Sequence of chain 1.A:
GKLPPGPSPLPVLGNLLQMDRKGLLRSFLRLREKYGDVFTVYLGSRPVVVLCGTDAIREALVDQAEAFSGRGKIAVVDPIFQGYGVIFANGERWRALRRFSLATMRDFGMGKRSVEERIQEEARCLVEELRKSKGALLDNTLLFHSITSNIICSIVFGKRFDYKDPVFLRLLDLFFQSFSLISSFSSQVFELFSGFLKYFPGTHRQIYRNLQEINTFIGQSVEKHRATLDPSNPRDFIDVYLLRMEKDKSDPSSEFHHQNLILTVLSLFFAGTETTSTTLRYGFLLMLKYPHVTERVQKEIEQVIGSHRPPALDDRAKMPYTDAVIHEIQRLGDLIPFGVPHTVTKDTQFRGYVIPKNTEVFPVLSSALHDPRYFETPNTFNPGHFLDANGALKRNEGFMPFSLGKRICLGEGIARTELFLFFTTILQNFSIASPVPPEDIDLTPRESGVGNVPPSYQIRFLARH

This small molecule binds to this protein.
Small molecule (SMILES): c1ccc(-c2ccc([C@H](c3ccccc3)n3ccnc3)cc2)cc1

Binding-site contacts:
Ligand atom CDF contacts residue CM51 of chain 1.I at 3.3 Å.
Ligand atom CBC contacts residue GLY457 of chain 1.A at 3.8 Å.
Ligand atom CAE contacts residue VAL85 of chain 1.A at 3.8 Å (hydrophobic).
Ligand atom CCB contacts residue GLN26 of chain 1.A at 3.8 Å.
Ligand atom CDB contacts residue CM51 of chain 1.I at 3.6 Å.
Ligand atom CDD contacts residue VAL49 of chain 1.A at 3.6 Å (hydrophobic).
Ligand atom CDC contacts residue CM51 of chain 1.I at 3.5 Å.
Ligand atom CDD contacts residue LEU51 of chain 1.A at 3.7 Å (hydrophobic).
Ligand atom CBF contacts residue VAL458 of chain 1.A at 3.5 Å (hydrophobic).
Ligand atom CDB contacts residue GLN26 of chain 1.A at 3.2 Å.
Ligand atom CBD contacts residue GLY457 of chain 1.A at 3.8 Å.
Ligand atom CBB contacts residue LEU32 of chain 1.A at 3.8 Å (hydrophobic).
Ligand atom CBF contacts residue LEU32 of chain 1.A at 3.9 Å (hydrophobic).
Ligand atom CCB contacts residue LEU32 of chain 1.A at 3.4 Å (hydrophobic).
Ligand atom CDD contacts residue TYR50 of chain 1.A at 3.6 Å (hydrophobic).
Ligand atom CDE contacts residue CM51 of chain 1.I at 3.5 Å.
Ligand atom CAC contacts residue VAL458 of chain 1.A at 3.5 Å (hydrophobic).
Ligand atom CAF contacts residue VAL85 of chain 1.A at 3.5 Å (hydrophobic).
Ligand atom CCC contacts residue LEU32 of chain 1.A at 3.9 Å (hydrophobic).
Ligand atom CAF contacts residue MET27 of chain 1.A at 3.2 Å (hydrophobic).
Ligand atom CBD contacts residue PHE346 of chain 1.A at 3.5 Å (hydrophobic).
Ligand atom CBE contacts residue PHE346 of chain 1.A at 3.5 Å (hydrophobic).
Ligand atom CAC contacts residue GLU199 of chain 2.A at 3.7 Å.
Ligand atom CDA contacts residue CM51 of chain 1.I at 3.7 Å.
Ligand atom CDE contacts residue LEU51 of chain 1.A at 3.9 Å (hydrophobic).
Ligand atom CCF contacts residue PHE204 of chain 2.A at 3.7 Å (hydrophobic).
Ligand atom CAE contacts residue GLU199 of chain 2.A at 3.9 Å.
Ligand atom NAB contacts residue MET27 of chain 1.A at 3.6 Å.
Ligand atom CBD contacts residue VAL458 of chain 1.A at 3.6 Å (hydrophobic).
Ligand atom CCC contacts residue GLN26 of chain 1.A at 3.8 Å.
Ligand atom CCE contacts residue PHE204 of chain 2.A at 3.4 Å (hydrophobic).
Ligand atom NAD contacts residue GLU199 of chain 2.A at 2.9 Å (salt-bridge).
Ligand atom CDC contacts residue TYR50 of chain 1.A at 3.3 Å (hydrophobic).
Ligand atom CBD contacts residue ARG29 of chain 1.A at 3.2 Å.
Ligand atom NAD contacts residue PHE204 of chain 2.A at 3.8 Å.
Ligand atom CAE contacts residue MET27 of chain 1.A at 3.8 Å (hydrophobic).
Ligand atom CBE contacts residue VAL458 of chain 1.A at 3.4 Å (hydrophobic).
Ligand atom CAC contacts residue PHE204 of chain 2.A at 3.7 Å (hydrophobic).
Ligand atom CBC contacts residue ARG29 of chain 1.A at 3.3 Å.
Ligand atom CBA contacts residue LEU32 of chain 1.A at 3.7 Å (hydrophobic).

Sequence of chain 2.A:
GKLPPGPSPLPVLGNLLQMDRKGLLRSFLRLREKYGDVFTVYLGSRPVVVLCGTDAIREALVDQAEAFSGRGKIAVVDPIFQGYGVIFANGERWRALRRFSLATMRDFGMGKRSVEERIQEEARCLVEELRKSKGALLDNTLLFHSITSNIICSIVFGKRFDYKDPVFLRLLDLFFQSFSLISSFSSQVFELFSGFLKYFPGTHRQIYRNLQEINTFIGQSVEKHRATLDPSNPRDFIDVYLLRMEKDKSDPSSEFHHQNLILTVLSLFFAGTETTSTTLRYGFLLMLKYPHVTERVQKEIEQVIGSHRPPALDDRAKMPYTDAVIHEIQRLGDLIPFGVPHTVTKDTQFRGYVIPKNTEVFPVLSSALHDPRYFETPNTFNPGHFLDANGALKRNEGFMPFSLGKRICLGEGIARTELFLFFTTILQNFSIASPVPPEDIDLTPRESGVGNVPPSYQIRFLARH